Binding-site contacts:
Ligand atom N2 contacts residue ASN93 of chain 1.B at 2.9 Å (h-bond).
Ligand atom O5 contacts residue ASN93 of chain 1.B at 2.3 Å (h-bond).
Ligand atom C1 contacts residue HIS55 of chain 1.B at 4.1 Å.
Ligand atom C3 contacts residue ASN93 of chain 1.B at 3.8 Å.
Ligand atom O7 contacts residue HIS55 of chain 1.B at 4.0 Å.
Ligand atom O5 contacts residue HIS55 of chain 1.B at 3.8 Å.
Ligand atom C8 contacts residue ASN93 of chain 1.B at 4.3 Å.
Ligand atom O7 contacts residue ASN93 of chain 1.B at 3.1 Å (h-bond).
Ligand atom C4 contacts residue ASN93 of chain 1.B at 4.2 Å.
Ligand atom C1 contacts residue ASN93 of chain 1.B at 1.4 Å.
Ligand atom C7 contacts residue ASN93 of chain 1.B at 3.2 Å.
Ligand atom C2 contacts residue ASN93 of chain 1.B at 2.4 Å.
Ligand atom C6 contacts residue THR95 of chain 1.B at 4.4 Å.
Ligand atom C5 contacts residue ASN93 of chain 1.B at 3.6 Å.
Ligand atom C2 contacts residue HIS55 of chain 1.B at 4.5 Å.

Sequence of chain 1.B:
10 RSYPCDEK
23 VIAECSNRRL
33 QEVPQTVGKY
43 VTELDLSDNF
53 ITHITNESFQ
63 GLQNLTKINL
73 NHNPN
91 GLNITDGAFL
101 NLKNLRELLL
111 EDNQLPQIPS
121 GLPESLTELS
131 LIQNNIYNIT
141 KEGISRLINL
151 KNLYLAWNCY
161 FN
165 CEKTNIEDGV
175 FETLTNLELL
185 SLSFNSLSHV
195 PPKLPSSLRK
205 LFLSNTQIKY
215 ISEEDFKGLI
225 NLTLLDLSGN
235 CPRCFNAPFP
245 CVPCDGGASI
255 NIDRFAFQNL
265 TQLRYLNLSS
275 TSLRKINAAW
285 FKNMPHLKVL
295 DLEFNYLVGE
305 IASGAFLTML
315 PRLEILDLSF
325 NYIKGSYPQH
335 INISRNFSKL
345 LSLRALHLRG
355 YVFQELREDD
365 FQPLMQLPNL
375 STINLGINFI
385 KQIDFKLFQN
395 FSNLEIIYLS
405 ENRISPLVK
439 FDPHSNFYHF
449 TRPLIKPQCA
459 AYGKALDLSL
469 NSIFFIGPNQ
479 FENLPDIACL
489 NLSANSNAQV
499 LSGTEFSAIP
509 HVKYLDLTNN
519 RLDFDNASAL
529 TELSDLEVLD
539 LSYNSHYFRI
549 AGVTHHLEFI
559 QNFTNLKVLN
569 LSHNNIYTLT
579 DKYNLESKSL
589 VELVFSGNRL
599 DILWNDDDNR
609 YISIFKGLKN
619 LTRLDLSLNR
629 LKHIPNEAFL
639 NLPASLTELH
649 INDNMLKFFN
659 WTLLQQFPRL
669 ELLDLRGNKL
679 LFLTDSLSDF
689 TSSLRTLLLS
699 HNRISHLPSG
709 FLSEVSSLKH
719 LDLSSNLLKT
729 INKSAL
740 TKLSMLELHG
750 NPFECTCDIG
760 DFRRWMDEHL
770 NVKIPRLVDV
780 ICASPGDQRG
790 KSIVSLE

The protein below binds the small molecule below.
Small molecule (SMILES): CC(=O)N[C@@H]1[C@@H](O)[C@H](O)[C@@H](CO)O[C@H]1O